Sequence of chain 1.B:
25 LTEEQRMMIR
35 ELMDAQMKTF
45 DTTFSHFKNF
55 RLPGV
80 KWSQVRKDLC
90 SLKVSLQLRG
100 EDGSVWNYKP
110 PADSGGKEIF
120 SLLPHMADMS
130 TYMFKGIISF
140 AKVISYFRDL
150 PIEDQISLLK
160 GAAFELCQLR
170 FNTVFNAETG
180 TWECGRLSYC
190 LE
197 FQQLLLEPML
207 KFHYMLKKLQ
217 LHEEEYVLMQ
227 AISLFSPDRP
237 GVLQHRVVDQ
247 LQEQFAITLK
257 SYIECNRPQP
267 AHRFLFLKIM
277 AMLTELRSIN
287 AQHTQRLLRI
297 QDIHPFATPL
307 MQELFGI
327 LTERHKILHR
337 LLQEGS

Binding-site contacts:
Ligand atom C26 contacts residue SER129 of chain 1.B at 3.0 Å.
Ligand atom C20 contacts residue GLN167 of chain 1.B at 3.1 Å.
Ligand atom O31 contacts residue SER129 of chain 1.B at 3.3 Å (h-bond).
Ligand atom O10 contacts residue MET307 of chain 1.B at 4.0 Å.
Ligand atom C18 contacts residue TRP181 of chain 1.B at 3.7 Å (hydrophobic).
Ligand atom C30 contacts residue GLN167 of chain 1.B at 3.8 Å.
Ligand atom C02 contacts residue HIS289 of chain 1.B at 3.7 Å.
Ligand atom C08 contacts residue HIS289 of chain 1.B at 4.0 Å.
Ligand atom C25 contacts residue PHE170 of chain 1.B at 4.0 Å (hydrophobic).
Ligand atom C03 contacts residue ILE296 of chain 1.B at 3.8 Å (hydrophobic).
Ligand atom C08 contacts residue MET307 of chain 1.B at 3.9 Å (hydrophobic).
Ligand atom C15 contacts residue LEU91 of chain 1.B at 3.2 Å (hydrophobic).
Ligand atom C04 contacts residue PHE302 of chain 1.B at 3.9 Å (hydrophobic).
Ligand atom O31 contacts residue MET125 of chain 1.B at 2.9 Å (h-bond).
Ligand atom C25 contacts residue MET125 of chain 1.B at 3.9 Å (hydrophobic).
Ligand atom C25 contacts residue SER129 of chain 1.B at 3.7 Å.
Ligand atom O10 contacts residue SER129 of chain 1.B at 2.6 Å (h-bond).
Ligand atom C05 contacts residue HIS289 of chain 1.B at 3.5 Å.
Ligand atom C01 contacts residue LEU91 of chain 1.B at 3.4 Å (hydrophobic).
Ligand atom C24 contacts residue PHE170 of chain 1.B at 3.6 Å (hydrophobic).
Ligand atom O10 contacts residue ALA126 of chain 1.B at 3.9 Å.
Ligand atom C07 contacts residue MET125 of chain 1.B at 3.8 Å (hydrophobic).
Ligand atom C20 contacts residue HIS209 of chain 1.B at 3.5 Å.
Ligand atom C14 contacts residue MET125 of chain 1.B at 3.8 Å (hydrophobic).
Ligand atom C03 contacts residue HIS289 of chain 1.B at 3.8 Å.
Ligand atom O09 contacts residue HIS289 of chain 1.B at 3.1 Å (h-bond).
Ligand atom C25 contacts residue MET128 of chain 1.B at 3.9 Å (hydrophobic).
Ligand atom C08 contacts residue SER129 of chain 1.B at 3.4 Å.
Ligand atom O29 contacts residue GLN167 of chain 1.B at 3.8 Å.
Ligand atom C21 contacts residue TRP181 of chain 1.B at 3.5 Å (hydrophobic).
Ligand atom O10 contacts residue MET125 of chain 1.B at 3.4 Å (h-bond).
Ligand atom C01 contacts residue HIS289 of chain 1.B at 3.7 Å.
Ligand atom O31 contacts residue MET128 of chain 1.B at 2.9 Å.
Ligand atom C15 contacts residue MET125 of chain 1.B at 3.1 Å (hydrophobic).
Ligand atom C23 contacts residue PHE170 of chain 1.B at 3.8 Å (hydrophobic).
Ligand atom C07 contacts residue PHE302 of chain 1.B at 4.0 Å (hydrophobic).
Ligand atom O09 contacts residue MET307 of chain 1.B at 3.9 Å.
Ligand atom C20 contacts residue TRP181 of chain 1.B at 3.6 Å (hydrophobic).
Ligand atom C05 contacts residue LEU293 of chain 1.B at 3.7 Å (hydrophobic).
Ligand atom O09 contacts residue SER129 of chain 1.B at 3.4 Å (h-bond).

This small molecule binds to this protein.
Small molecule (SMILES): C/C(=C/CC/C(C)=C/CC/C(C)=C/CC[C@]1(C)CCc2cc(O)cc(C)c2O1)C(=O)O